This protein binds this small molecule.
Small molecule (SMILES): CC[C@H](/C=C(/C)[C@@H]1C[C@@H](OC)C[C@H](O)C(C)(C)[C@@]2(O)O[C@@H](C[C@@H](OC)[C@H](O)C(=O)O1)C[C@@H](OC)[C@H]2O)CO

Sequence of chain 1.B:
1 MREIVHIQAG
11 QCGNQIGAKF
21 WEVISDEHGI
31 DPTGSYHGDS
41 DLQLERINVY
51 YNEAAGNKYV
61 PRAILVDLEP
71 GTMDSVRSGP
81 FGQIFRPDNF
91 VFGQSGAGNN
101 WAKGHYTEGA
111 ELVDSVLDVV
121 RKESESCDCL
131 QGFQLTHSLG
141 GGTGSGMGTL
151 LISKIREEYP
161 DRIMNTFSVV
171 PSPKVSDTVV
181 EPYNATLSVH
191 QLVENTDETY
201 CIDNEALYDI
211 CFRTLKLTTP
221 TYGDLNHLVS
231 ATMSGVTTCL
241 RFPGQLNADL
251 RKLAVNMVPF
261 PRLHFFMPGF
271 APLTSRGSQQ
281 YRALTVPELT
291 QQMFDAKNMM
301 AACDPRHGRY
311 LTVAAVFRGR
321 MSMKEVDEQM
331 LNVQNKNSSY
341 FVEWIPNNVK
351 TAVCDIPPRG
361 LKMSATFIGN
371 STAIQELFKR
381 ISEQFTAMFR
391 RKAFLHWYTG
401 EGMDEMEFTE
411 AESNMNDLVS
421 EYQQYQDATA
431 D

Binding-site contacts:
Ligand atom O2 contacts residue ASP295 of chain 1.B at 2.8 Å (salt-bridge).
Ligand atom C27 contacts residue PHE294 of chain 1.B at 3.2 Å (hydrophobic).
Ligand atom C4 contacts residue ARG306 of chain 1.B at 4.3 Å.
Ligand atom C26 contacts residue TYR310 of chain 1.B at 4.3 Å (hydrophobic).
Ligand atom C1 contacts residue ARG306 of chain 1.B at 4.1 Å.
Ligand atom O1 contacts residue ARG306 of chain 1.B at 4.0 Å.
Ligand atom C27 contacts residue VAL333 of chain 1.B at 3.6 Å (hydrophobic).
Ligand atom C15 contacts residue PHE294 of chain 1.B at 3.7 Å (hydrophobic).
Ligand atom C24 contacts residue PHE294 of chain 1.B at 2.8 Å (hydrophobic).
Ligand atom O13 contacts residue PHE294 of chain 1.B at 4.3 Å.
Ligand atom C20 contacts residue PHE294 of chain 1.B at 3.7 Å (hydrophobic).
Ligand atom O24 contacts residue ASP295 of chain 1.B at 4.0 Å.
Ligand atom C2 contacts residue ALA296 of chain 1.B at 4.2 Å (hydrophobic).
Ligand atom O24 contacts residue TYR310 of chain 1.B at 3.2 Å (h-bond).
Ligand atom O24 contacts residue ALA296 of chain 1.B at 4.2 Å.
Ligand atom O15 contacts residue PHE294 of chain 1.B at 3.9 Å.
Ligand atom C22 contacts residue PHE294 of chain 1.B at 3.7 Å (hydrophobic).
Ligand atom O24 contacts residue PHE294 of chain 1.B at 2.5 Å (h-bond).
Ligand atom O2 contacts residue ALA296 of chain 1.B at 3.6 Å (h-bond).
Ligand atom C1 contacts residue ALA296 of chain 1.B at 3.8 Å (hydrophobic).
Ligand atom C2 contacts residue ASP295 of chain 1.B at 3.5 Å.
Ligand atom O2 contacts residue ARG306 of chain 1.B at 3.0 Å (salt-bridge).
Ligand atom C1 contacts residue ASP295 of chain 1.B at 3.9 Å.
Ligand atom O1 contacts residue ASP295 of chain 1.B at 3.3 Å.
Ligand atom C23 contacts residue PHE294 of chain 1.B at 2.6 Å (hydrophobic).
Ligand atom C3 contacts residue ARG306 of chain 1.B at 3.8 Å.
Ligand atom C16 contacts residue ARG306 of chain 1.B at 3.6 Å.
Ligand atom C26 contacts residue PHE294 of chain 1.B at 2.9 Å (hydrophobic).
Ligand atom C25 contacts residue ASN337 of chain 1.B at 4.2 Å.
Ligand atom C24 contacts residue TYR310 of chain 1.B at 3.5 Å (hydrophobic).
Ligand atom O1 contacts residue PHE294 of chain 1.B at 2.8 Å (h-bond).
Ligand atom C2 contacts residue ARG306 of chain 1.B at 3.8 Å.
Ligand atom C24 contacts residue PRO305 of chain 1.B at 4.1 Å (hydrophobic).
Ligand atom C25 contacts residue TYR340 of chain 1.B at 3.7 Å (hydrophobic).
Ligand atom C21 contacts residue PHE294 of chain 1.B at 4.1 Å (hydrophobic).
Ligand atom O1 contacts residue ALA296 of chain 1.B at 2.8 Å (h-bond).
Ligand atom O3 contacts residue ARG306 of chain 1.B at 2.8 Å (salt-bridge).
Ligand atom C14 contacts residue ASN337 of chain 1.B at 3.8 Å.
Ligand atom C1 contacts residue PHE294 of chain 1.B at 3.5 Å (hydrophobic).
Ligand atom O24 contacts residue MET293 of chain 1.B at 4.3 Å.